Sequence of chain 1.B:
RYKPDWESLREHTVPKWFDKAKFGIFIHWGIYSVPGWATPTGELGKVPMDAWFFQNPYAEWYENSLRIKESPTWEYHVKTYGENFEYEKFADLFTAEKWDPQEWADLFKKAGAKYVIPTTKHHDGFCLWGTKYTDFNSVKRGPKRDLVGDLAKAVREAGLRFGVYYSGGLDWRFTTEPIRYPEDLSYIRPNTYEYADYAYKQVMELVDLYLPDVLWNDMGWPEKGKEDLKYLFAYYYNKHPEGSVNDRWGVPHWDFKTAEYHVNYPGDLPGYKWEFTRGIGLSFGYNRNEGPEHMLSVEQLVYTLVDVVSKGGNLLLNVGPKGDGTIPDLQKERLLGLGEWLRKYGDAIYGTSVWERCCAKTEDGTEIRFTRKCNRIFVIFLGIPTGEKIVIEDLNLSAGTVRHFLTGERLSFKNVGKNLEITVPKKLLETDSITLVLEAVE

A protein and the small-molecule ligand that binds it are described below.
Small molecule (SMILES): C[C@@H]1N[C@H](CNC(=O)c2cc3ccccc3[nH]2)[C@@H](O)[C@H](O)[C@@H]1O

Binding-site contacts:
Ligand atom CAA contacts residue PHE290 of chain 1.B at 3.6 Å (hydrophobic).
Ligand atom OAE contacts residue TRP67 of chain 1.B at 3.2 Å (h-bond).
Ligand atom CAG contacts residue ASN270 of chain 1.B at 3.6 Å.
Ligand atom CAG contacts residue THR264 of chain 1.B at 3.4 Å.
Ligand atom OAC contacts residue HIS34 of chain 1.B at 2.5 Å (h-bond).
Ligand atom CAV contacts residue ASP224 of chain 1.B at 3.6 Å.
Ligand atom CAS contacts residue GLU266 of chain 1.B at 3.3 Å.
Ligand atom OAD contacts residue TRP67 of chain 1.B at 2.7 Å (h-bond).
Ligand atom CAG contacts residue ARG254 of chain 1.B at 3.5 Å.
Ligand atom OAD contacts residue HIS129 of chain 1.B at 2.9 Å (h-bond).
Ligand atom CAP contacts residue ARG254 of chain 1.B at 3.5 Å.
Ligand atom CAI contacts residue ARG254 of chain 1.B at 3.2 Å.
Ligand atom CAO contacts residue ARG254 of chain 1.B at 3.5 Å.
Ligand atom CAV contacts residue HIS129 of chain 1.B at 3.3 Å.
Ligand atom CAA contacts residue GLU266 of chain 1.B at 3.4 Å.
Ligand atom NAM contacts residue GLU266 of chain 1.B at 3.0 Å (salt-bridge).
Ligand atom OAB contacts residue ASP224 of chain 1.B at 3.3 Å (salt-bridge).
Ligand atom NAM contacts residue ASP224 of chain 1.B at 2.7 Å (salt-bridge).
Ligand atom OAC contacts residue TYR171 of chain 1.B at 3.4 Å (h-bond).
Ligand atom NAL contacts residue ARG254 of chain 1.B at 3.4 Å (salt-bridge).
Ligand atom NAL contacts residue GLU266 of chain 1.B at 3.5 Å (salt-bridge).
Ligand atom CAR contacts residue ARG254 of chain 1.B at 3.3 Å.
Ligand atom CAF contacts residue ASN270 of chain 1.B at 3.5 Å.
Ligand atom CAW contacts residue TYR64 of chain 1.B at 3.6 Å (hydrophobic).
Ligand atom CAO contacts residue ASP224 of chain 1.B at 3.5 Å.
Ligand atom OAB contacts residue MET225 of chain 1.B at 3.1 Å (h-bond).
Ligand atom OAE contacts residue HIS128 of chain 1.B at 2.8 Å (h-bond).
Ligand atom CAK contacts residue ASP224 of chain 1.B at 3.4 Å.
Ligand atom CAW contacts residue GLU66 of chain 1.B at 3.3 Å.
Ligand atom CAU contacts residue HIS34 of chain 1.B at 3.4 Å.
Ligand atom CAF contacts residue THR264 of chain 1.B at 3.5 Å.
Ligand atom NAN contacts residue ARG254 of chain 1.B at 3.5 Å (salt-bridge).
Ligand atom OAC contacts residue ASP224 of chain 1.B at 3.5 Å (salt-bridge).
Ligand atom CAQ contacts residue ARG254 of chain 1.B at 3.5 Å.
Ligand atom OAE contacts residue GLU66 of chain 1.B at 2.8 Å (salt-bridge).
Ligand atom CAT contacts residue GLU266 of chain 1.B at 3.3 Å.
Ligand atom CAT contacts residue ASP224 of chain 1.B at 3.4 Å.
Ligand atom NAL contacts residue ASP224 of chain 1.B at 3.6 Å.
Ligand atom NAN contacts residue GLU266 of chain 1.B at 3.6 Å.
Ligand atom OAC contacts residue HIS128 of chain 1.B at 2.9 Å (h-bond).